Sequence of chain 1.E:
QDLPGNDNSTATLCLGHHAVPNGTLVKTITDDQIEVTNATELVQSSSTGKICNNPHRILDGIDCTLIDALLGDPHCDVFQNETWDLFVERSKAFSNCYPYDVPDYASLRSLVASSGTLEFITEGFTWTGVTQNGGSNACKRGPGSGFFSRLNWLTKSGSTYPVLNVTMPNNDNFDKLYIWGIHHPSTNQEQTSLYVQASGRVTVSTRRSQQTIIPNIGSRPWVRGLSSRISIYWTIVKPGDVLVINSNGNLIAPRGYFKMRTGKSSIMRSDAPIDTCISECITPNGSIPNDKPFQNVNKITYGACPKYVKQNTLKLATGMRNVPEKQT

Binding-site contacts:
Ligand atom C7 contacts residue ASN285 of chain 1.E at 3.1 Å.
Ligand atom C7 contacts residue VAL297 of chain 1.E at 4.0 Å (hydrophobic).
Ligand atom C8 contacts residue ASN285 of chain 1.E at 4.4 Å.
Ligand atom C5 contacts residue ASN285 of chain 1.E at 3.6 Å.
Ligand atom O7 contacts residue VAL297 of chain 1.E at 4.4 Å.
Ligand atom N2 contacts residue VAL297 of chain 1.E at 3.5 Å (h-bond).
Ligand atom C3 contacts residue ASN285 of chain 1.E at 3.8 Å.
Ligand atom O7 contacts residue ASN285 of chain 1.E at 2.8 Å (h-bond).
Ligand atom C1 contacts residue ASN285 of chain 1.E at 1.4 Å.
Ligand atom O5 contacts residue ASN285 of chain 1.E at 2.3 Å (h-bond).
Ligand atom C2 contacts residue ASN285 of chain 1.E at 2.5 Å.
Ligand atom O6 contacts residue ASN285 of chain 1.E at 4.4 Å.
Ligand atom C1 contacts residue VAL297 of chain 1.E at 3.5 Å (hydrophobic).
Ligand atom C8 contacts residue SER46 of chain 1.E at 4.3 Å.
Ligand atom O5 contacts residue ASN298 of chain 1.E at 3.9 Å.
Ligand atom C1 contacts residue ASN298 of chain 1.E at 4.3 Å.
Ligand atom C3 contacts residue VAL297 of chain 1.E at 4.2 Å (hydrophobic).
Ligand atom C8 contacts residue VAL297 of chain 1.E at 3.9 Å (hydrophobic).
Ligand atom O5 contacts residue VAL297 of chain 1.E at 4.5 Å.
Ligand atom C4 contacts residue ASN285 of chain 1.E at 4.1 Å.
Ligand atom C6 contacts residue ASN298 of chain 1.E at 4.1 Å.
Ligand atom C2 contacts residue VAL297 of chain 1.E at 3.9 Å (hydrophobic).
Ligand atom C8 contacts residue SER45 of chain 1.E at 3.2 Å.
Ligand atom N2 contacts residue ASN285 of chain 1.E at 3.0 Å (h-bond).
Ligand atom C5 contacts residue ASN298 of chain 1.E at 4.0 Å.

The small molecule below binds the protein below.
Small molecule (SMILES): CC(=O)N[C@@H]1[C@@H](O)[C@H](O)[C@@H](CO)O[C@H]1O